This small molecule binds to this protein.
Small molecule (SMILES): CC(=O)N[C@H]1[C@H](O[C@H]2[C@H](O)[C@@H](NC(C)=O)CO[C@@H]2CO)O[C@H](CO)[C@@H](O[C@@H]2O[C@H](CO)[C@@H](O)[C@H](O)[C@@H]2O)[C@@H]1O

Binding-site contacts:
Ligand atom C2 contacts residue ASN406 of chain 1.H at 2.5 Å.
Ligand atom C2 contacts residue ASP416 of chain 1.H at 3.7 Å.
Ligand atom O7 contacts residue LYS350 of chain 1.H at 4.3 Å.
Ligand atom C8 contacts residue LYS350 of chain 1.H at 4.0 Å.
Ligand atom C4 contacts residue ASP416 of chain 1.H at 4.3 Å.
Ligand atom O3 contacts residue ASP415 of chain 1.H at 4.2 Å.
Ligand atom O7 contacts residue ASN406 of chain 1.H at 3.2 Å (h-bond).
Ligand atom O5 contacts residue ASN406 of chain 1.H at 2.4 Å (h-bond).
Ligand atom C7 contacts residue ASN406 of chain 1.H at 3.2 Å.
Ligand atom C5 contacts residue ASN406 of chain 1.H at 3.7 Å.
Ligand atom C8 contacts residue GLN423 of chain 1.H at 4.1 Å.
Ligand atom O6 contacts residue ILE425 of chain 1.H at 4.5 Å.
Ligand atom O4 contacts residue ASP415 of chain 1.H at 4.1 Å.
Ligand atom C7 contacts residue ASP416 of chain 1.H at 4.3 Å.
Ligand atom C3 contacts residue ASP416 of chain 1.H at 4.2 Å.
Ligand atom O7 contacts residue ASP416 of chain 1.H at 3.4 Å (salt-bridge).
Ligand atom C3 contacts residue ASN406 of chain 1.H at 3.8 Å.
Ligand atom C8 contacts residue ASN424 of chain 1.H at 4.4 Å.
Ligand atom C5 contacts residue PRO403 of chain 1.H at 4.4 Å (hydrophobic).
Ligand atom O3 contacts residue ASP416 of chain 1.H at 3.9 Å.
Ligand atom C3 contacts residue ASP415 of chain 1.H at 3.9 Å.
Ligand atom O5 contacts residue PRO403 of chain 1.H at 3.8 Å.
Ligand atom N2 contacts residue ASN406 of chain 1.H at 2.9 Å (h-bond).
Ligand atom C7 contacts residue LYS350 of chain 1.H at 4.3 Å.
Ligand atom O6 contacts residue PRO403 of chain 1.H at 4.5 Å.
Ligand atom C6 contacts residue PRO403 of chain 1.H at 3.7 Å (hydrophobic).
Ligand atom N2 contacts residue ASP416 of chain 1.H at 4.4 Å.
Ligand atom C8 contacts residue ILE425 of chain 1.H at 4.0 Å (hydrophobic).
Ligand atom C1 contacts residue ASN406 of chain 1.H at 1.4 Å.
Ligand atom C8 contacts residue ASN406 of chain 1.H at 4.3 Å.
Ligand atom C4 contacts residue ASN406 of chain 1.H at 4.3 Å.

Sequence of chain 1.H:
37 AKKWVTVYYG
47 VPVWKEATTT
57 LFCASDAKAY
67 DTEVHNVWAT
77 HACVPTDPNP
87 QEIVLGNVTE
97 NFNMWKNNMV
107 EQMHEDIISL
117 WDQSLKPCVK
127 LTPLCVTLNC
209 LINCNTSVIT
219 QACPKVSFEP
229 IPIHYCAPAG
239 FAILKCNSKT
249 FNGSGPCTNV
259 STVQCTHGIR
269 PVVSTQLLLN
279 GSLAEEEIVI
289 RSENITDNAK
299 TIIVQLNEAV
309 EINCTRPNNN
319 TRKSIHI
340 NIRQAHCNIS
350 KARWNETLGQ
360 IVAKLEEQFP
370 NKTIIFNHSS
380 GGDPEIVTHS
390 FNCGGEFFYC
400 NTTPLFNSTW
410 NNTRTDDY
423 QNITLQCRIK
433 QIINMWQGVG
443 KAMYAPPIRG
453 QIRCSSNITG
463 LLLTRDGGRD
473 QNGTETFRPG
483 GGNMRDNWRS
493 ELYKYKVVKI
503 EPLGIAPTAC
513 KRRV